Sequence of chain 1.D:
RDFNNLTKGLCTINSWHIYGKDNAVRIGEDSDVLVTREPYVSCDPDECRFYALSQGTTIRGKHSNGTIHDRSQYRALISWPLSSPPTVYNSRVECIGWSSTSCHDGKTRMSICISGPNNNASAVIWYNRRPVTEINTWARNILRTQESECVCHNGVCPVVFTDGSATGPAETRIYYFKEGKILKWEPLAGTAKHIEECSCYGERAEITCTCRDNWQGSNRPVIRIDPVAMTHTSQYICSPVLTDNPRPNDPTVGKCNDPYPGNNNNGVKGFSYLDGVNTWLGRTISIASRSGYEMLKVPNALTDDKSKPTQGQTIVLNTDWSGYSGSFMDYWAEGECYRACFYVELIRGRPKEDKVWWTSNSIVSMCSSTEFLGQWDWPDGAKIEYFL

Binding-site contacts:
Ligand atom C3 contacts residue ASN65 of chain 1.D at 3.7 Å.
Ligand atom N2 contacts residue TRP357 of chain 1.D at 3.4 Å.
Ligand atom C4 contacts residue ASN65 of chain 1.D at 4.2 Å.
Ligand atom N2 contacts residue ASN65 of chain 1.D at 2.9 Å (h-bond).
Ligand atom O5 contacts residue ASN65 of chain 1.D at 2.3 Å (h-bond).
Ligand atom C5 contacts residue TRP357 of chain 1.D at 4.2 Å (hydrophobic).
Ligand atom C4 contacts residue TRP357 of chain 1.D at 4.4 Å (hydrophobic).
Ligand atom O3 contacts residue TRP357 of chain 1.D at 4.1 Å.
Ligand atom O4 contacts residue TRP357 of chain 1.D at 4.1 Å.
Ligand atom C2 contacts residue TRP357 of chain 1.D at 4.2 Å (hydrophobic).
Ligand atom C1 contacts residue TRP357 of chain 1.D at 3.8 Å (hydrophobic).
Ligand atom C8 contacts residue TRP357 of chain 1.D at 3.4 Å (hydrophobic).
Ligand atom C1 contacts residue ASN65 of chain 1.D at 1.4 Å.
Ligand atom C7 contacts residue TRP357 of chain 1.D at 4.0 Å (hydrophobic).
Ligand atom C7 contacts residue ASN65 of chain 1.D at 3.4 Å.
Ligand atom C2 contacts residue ASN65 of chain 1.D at 2.5 Å.
Ligand atom O7 contacts residue ASN65 of chain 1.D at 3.4 Å (h-bond).
Ligand atom C5 contacts residue ASN65 of chain 1.D at 3.6 Å.
Ligand atom C3 contacts residue TRP357 of chain 1.D at 3.8 Å (hydrophobic).

The small molecule below binds the protein below.
Small molecule (SMILES): CC(=O)N[C@@H]1[C@@H](O)[C@H](O)[C@@H](CO)O[C@H]1O